Sequence of chain 1.G:
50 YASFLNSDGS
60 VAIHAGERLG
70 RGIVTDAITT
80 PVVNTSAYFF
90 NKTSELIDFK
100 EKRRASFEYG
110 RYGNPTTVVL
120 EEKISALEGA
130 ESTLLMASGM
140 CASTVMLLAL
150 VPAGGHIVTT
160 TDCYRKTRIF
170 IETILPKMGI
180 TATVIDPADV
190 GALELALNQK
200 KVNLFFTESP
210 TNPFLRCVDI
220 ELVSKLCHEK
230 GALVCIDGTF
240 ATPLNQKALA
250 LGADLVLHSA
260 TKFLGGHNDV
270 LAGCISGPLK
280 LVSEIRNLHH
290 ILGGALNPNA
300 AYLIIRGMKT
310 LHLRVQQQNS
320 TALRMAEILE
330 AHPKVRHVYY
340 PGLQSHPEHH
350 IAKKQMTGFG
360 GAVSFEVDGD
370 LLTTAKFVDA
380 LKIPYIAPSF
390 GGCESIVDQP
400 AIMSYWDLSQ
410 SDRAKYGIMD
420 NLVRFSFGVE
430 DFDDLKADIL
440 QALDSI

Sequence of chain 1.E:
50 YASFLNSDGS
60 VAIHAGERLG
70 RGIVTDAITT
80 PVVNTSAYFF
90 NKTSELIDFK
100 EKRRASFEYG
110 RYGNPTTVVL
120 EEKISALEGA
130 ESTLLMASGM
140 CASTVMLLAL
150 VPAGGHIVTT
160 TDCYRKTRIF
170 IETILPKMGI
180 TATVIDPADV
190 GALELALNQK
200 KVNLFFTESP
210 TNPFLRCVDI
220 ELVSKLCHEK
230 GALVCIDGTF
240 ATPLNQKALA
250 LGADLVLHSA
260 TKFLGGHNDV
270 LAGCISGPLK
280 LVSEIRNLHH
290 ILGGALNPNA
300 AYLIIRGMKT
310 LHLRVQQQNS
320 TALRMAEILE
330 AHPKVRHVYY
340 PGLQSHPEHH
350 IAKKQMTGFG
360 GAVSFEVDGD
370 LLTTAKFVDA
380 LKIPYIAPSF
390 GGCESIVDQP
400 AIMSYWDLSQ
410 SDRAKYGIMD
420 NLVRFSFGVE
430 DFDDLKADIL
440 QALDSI

The small molecule below binds the protein below.
Small molecule (SMILES): Cc1ncc(COP(=O)(O)O)c(C/N=C(\C=C\CP(=O)(O)O)C(=O)O)c1O

Binding-site contacts:
Ligand atom OP3 contacts residue GLY138 of chain 1.G at 3.1 Å (h-bond).
Ligand atom OG2 contacts residue GLU107 of chain 1.E at 2.6 Å (salt-bridge).
Ligand atom OP1 contacts residue GLY138 of chain 1.G at 3.2 Å (h-bond).
Ligand atom P contacts residue GLY138 of chain 1.G at 3.6 Å.
Ligand atom PG contacts residue GLU107 of chain 1.E at 3.6 Å.
Ligand atom C2A contacts residue ASP236 of chain 1.G at 3.4 Å.
Ligand atom C2A contacts residue GLU207 of chain 1.G at 3.2 Å.
Ligand atom OG3 contacts residue SER403 of chain 1.G at 3.2 Å (h-bond).
Ligand atom OG1 contacts residue TYR111 of chain 1.E at 3.6 Å.
Ligand atom O3B contacts residue ARG423 of chain 1.G at 3.0 Å (salt-bridge).
Ligand atom OP4 contacts residue MET139 of chain 1.G at 3.6 Å.
Ligand atom OP4 contacts residue SER258 of chain 1.G at 3.4 Å (h-bond).
Ligand atom OP2 contacts residue TYR108 of chain 1.E at 2.6 Å (h-bond).
Ligand atom N1 contacts residue ASP236 of chain 1.G at 2.6 Å (salt-bridge).
Ligand atom OP3 contacts residue MET139 of chain 1.G at 2.8 Å (h-bond).
Ligand atom O2B contacts residue PHE389 of chain 1.G at 3.0 Å.
Ligand atom OP4 contacts residue GLY138 of chain 1.G at 3.5 Å.
Ligand atom CGI contacts residue TYR163 of chain 1.G at 3.4 Å (hydrophobic).
Ligand atom C6 contacts residue ASP236 of chain 1.G at 3.5 Å.
Ligand atom P contacts residue TYR108 of chain 1.E at 3.6 Å.
Ligand atom CBC contacts residue ARG423 of chain 1.G at 3.2 Å.
Ligand atom O3B contacts residue SER388 of chain 1.G at 3.1 Å (h-bond).
Ligand atom CBI contacts residue LYS261 of chain 1.G at 3.6 Å.
Ligand atom OP2 contacts residue ARG110 of chain 1.E at 2.5 Å (salt-bridge).
Ligand atom OG3 contacts residue GLU107 of chain 1.E at 3.7 Å.
Ligand atom OG3 contacts residue PRO387 of chain 1.G at 3.6 Å.
Ligand atom OP1 contacts residue SER258 of chain 1.G at 2.9 Å (h-bond).
Ligand atom P contacts residue ARG110 of chain 1.E at 3.2 Å.
Ligand atom OP3 contacts residue SER137 of chain 1.G at 3.4 Å (h-bond).
Ligand atom N4A contacts residue LYS261 of chain 1.G at 3.5 Å (salt-bridge).
Ligand atom CAI contacts residue LYS261 of chain 1.G at 3.3 Å.
Ligand atom OG2 contacts residue TYR111 of chain 1.E at 3.1 Å.
Ligand atom OP1 contacts residue TYR108 of chain 1.E at 3.5 Å (h-bond).
Ligand atom OP3 contacts residue ARG110 of chain 1.E at 2.9 Å (salt-bridge).
Ligand atom CEI contacts residue TYR163 of chain 1.G at 3.4 Å (hydrophobic).
Ligand atom O2B contacts residue ASN211 of chain 1.G at 3.2 Å (h-bond).
Ligand atom OP1 contacts residue THR260 of chain 1.G at 2.8 Å (h-bond).
Ligand atom O2B contacts residue ARG423 of chain 1.G at 2.6 Å (salt-bridge).
Ligand atom C2 contacts residue ASP236 of chain 1.G at 3.5 Å.
Ligand atom OG1 contacts residue TYR163 of chain 1.G at 3.6 Å (h-bond).